A small-molecule ligand and the protein it binds are described below.
Small molecule (SMILES): Nc1ncnc2c1ncn2[C@@H]1O[C@H](CO[P](=O)(O)O[P](=O)(O)NP(=O)(O)O)[C@@H](O)[C@H]1O

Sequence of chain 1.C:
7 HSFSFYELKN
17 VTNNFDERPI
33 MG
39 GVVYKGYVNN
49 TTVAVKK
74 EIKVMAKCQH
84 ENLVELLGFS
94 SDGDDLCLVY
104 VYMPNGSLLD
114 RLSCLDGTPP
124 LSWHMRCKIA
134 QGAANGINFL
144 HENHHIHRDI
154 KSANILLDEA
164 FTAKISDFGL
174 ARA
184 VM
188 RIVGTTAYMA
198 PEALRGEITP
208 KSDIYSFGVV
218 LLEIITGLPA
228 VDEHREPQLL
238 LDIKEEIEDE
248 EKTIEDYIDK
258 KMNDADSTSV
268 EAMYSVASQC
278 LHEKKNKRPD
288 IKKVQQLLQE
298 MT

Binding-site contacts:
Ligand atom PB contacts residue ASN157 of chain 1.C at 3.7 Å.
Ligand atom O3' contacts residue MET33 of chain 1.C at 3.7 Å.
Ligand atom O1A contacts residue LYS54 of chain 1.C at 3.2 Å (salt-bridge).
Ligand atom O2A contacts residue LYS54 of chain 1.C at 3.4 Å.
Ligand atom O1G contacts residue ASP170 of chain 1.C at 2.8 Å (salt-bridge).
Ligand atom PG contacts residue ASP152 of chain 1.C at 3.8 Å.
Ligand atom C4 contacts residue LEU159 of chain 1.C at 3.7 Å (hydrophobic).
Ligand atom PA contacts residue LYS54 of chain 1.C at 3.8 Å.
Ligand atom N7 contacts residue LEU159 of chain 1.C at 3.5 Å.
Ligand atom C4' contacts residue GLY34 of chain 1.C at 3.4 Å.
Ligand atom O3G contacts residue ASP152 of chain 1.C at 3.5 Å (salt-bridge).
Ligand atom C6 contacts residue ALA52 of chain 1.C at 3.6 Å (hydrophobic).
Ligand atom O3A contacts residue ASN157 of chain 1.C at 3.9 Å.
Ligand atom O1G contacts residue ASN157 of chain 1.C at 3.3 Å (h-bond).
Ligand atom O2B contacts residue ALA156 of chain 1.C at 3.5 Å.
Ligand atom O2' contacts residue SER110 of chain 1.C at 3.6 Å.
Ligand atom O2B contacts residue ASN157 of chain 1.C at 2.4 Å (h-bond).
Ligand atom O2B contacts residue LYS154 of chain 1.C at 3.7 Å.
Ligand atom O1G contacts residue LYS154 of chain 1.C at 3.5 Å (salt-bridge).
Ligand atom O2G contacts residue ASP170 of chain 1.C at 3.4 Å (salt-bridge).
Ligand atom C2 contacts residue MET106 of chain 1.C at 3.4 Å (hydrophobic).
Ligand atom O3G contacts residue LYS154 of chain 1.C at 2.8 Å (salt-bridge).
Ligand atom C4' contacts residue MET33 of chain 1.C at 3.8 Å (hydrophobic).
Ligand atom O4' contacts residue MET33 of chain 1.C at 3.6 Å (h-bond).
Ligand atom N6 contacts residue LEU159 of chain 1.C at 3.8 Å.
Ligand atom PG contacts residue ASP170 of chain 1.C at 3.6 Å.
Ligand atom N1 contacts residue MET106 of chain 1.C at 2.9 Å (h-bond).
Ligand atom O3A contacts residue ASP170 of chain 1.C at 3.5 Å (salt-bridge).
Ligand atom C5' contacts residue VAL41 of chain 1.C at 3.1 Å (hydrophobic).
Ligand atom N6 contacts residue ALA52 of chain 1.C at 3.5 Å.
Ligand atom C5' contacts residue GLY34 of chain 1.C at 3.8 Å.
Ligand atom O2' contacts residue LEU159 of chain 1.C at 3.7 Å.
Ligand atom C8 contacts residue VAL41 of chain 1.C at 3.7 Å (hydrophobic).
Ligand atom O4' contacts residue VAL41 of chain 1.C at 3.4 Å.
Ligand atom O1G contacts residue ASP152 of chain 1.C at 3.0 Å (salt-bridge).
Ligand atom C6 contacts residue LEU159 of chain 1.C at 3.4 Å (hydrophobic).
Ligand atom N6 contacts residue VAL104 of chain 1.C at 2.9 Å (h-bond).
Ligand atom C5 contacts residue LEU159 of chain 1.C at 3.2 Å (hydrophobic).
Ligand atom N3B contacts residue LYS154 of chain 1.C at 3.2 Å (salt-bridge).
Ligand atom PG contacts residue LYS154 of chain 1.C at 3.4 Å.